Sequence of chain 1.A:
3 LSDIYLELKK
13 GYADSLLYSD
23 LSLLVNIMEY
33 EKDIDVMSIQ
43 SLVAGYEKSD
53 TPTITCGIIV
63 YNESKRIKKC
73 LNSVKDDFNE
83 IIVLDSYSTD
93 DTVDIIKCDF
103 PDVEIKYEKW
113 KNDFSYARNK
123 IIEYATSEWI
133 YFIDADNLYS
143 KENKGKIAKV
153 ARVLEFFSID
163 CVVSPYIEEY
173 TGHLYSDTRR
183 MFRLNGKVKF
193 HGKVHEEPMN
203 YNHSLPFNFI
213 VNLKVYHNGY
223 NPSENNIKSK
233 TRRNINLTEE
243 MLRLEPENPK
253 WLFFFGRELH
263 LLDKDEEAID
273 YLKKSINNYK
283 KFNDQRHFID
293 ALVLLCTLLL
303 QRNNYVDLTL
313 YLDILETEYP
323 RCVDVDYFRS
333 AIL

Binding-site contacts:
Ligand atom N3 contacts residue TYR63 of chain 1.A at 3.4 Å.
Ligand atom O4' contacts residue GLU198 of chain 1.A at 2.5 Å (salt-bridge).
Ligand atom N3 contacts residue TRP112 of chain 1.A at 3.5 Å.
Ligand atom O2B contacts residue MG1 of chain 1.D at 2.2 Å.
Ligand atom O3C contacts residue ALA137 of chain 1.A at 3.0 Å (h-bond).
Ligand atom C3C contacts residue GLU65 of chain 1.A at 3.6 Å.
Ligand atom C6' contacts residue GLU198 of chain 1.A at 3.4 Å.
Ligand atom O3' contacts residue ASP136 of chain 1.A at 2.6 Å (salt-bridge).
Ligand atom O2B contacts residue ASP138 of chain 1.A at 3.4 Å (salt-bridge).
Ligand atom O2A contacts residue MG1 of chain 1.D at 2.1 Å.
Ligand atom O2 contacts residue VAL62 of chain 1.A at 3.3 Å (h-bond).
Ligand atom O4C contacts residue PHE116 of chain 1.A at 3.5 Å.
Ligand atom O2C contacts residue TYR63 of chain 1.A at 3.0 Å (h-bond).
Ligand atom PA contacts residue ARG235 of chain 1.A at 3.6 Å.
Ligand atom O3A contacts residue ARG235 of chain 1.A at 2.4 Å (salt-bridge).
Ligand atom O3' contacts residue ARG120 of chain 1.A at 3.3 Å (salt-bridge).
Ligand atom C2C contacts residue ILE61 of chain 1.A at 3.6 Å (hydrophobic).
Ligand atom O3C contacts residue ILE61 of chain 1.A at 2.7 Å (h-bond).
Ligand atom O2 contacts residue ILE61 of chain 1.A at 3.5 Å.
Ligand atom O4' contacts residue PHE116 of chain 1.A at 3.5 Å.
Ligand atom O2C contacts residue GLU65 of chain 1.A at 2.4 Å (salt-bridge).
Ligand atom O2A contacts residue ASP138 of chain 1.A at 3.0 Å (salt-bridge).
Ligand atom C5C contacts residue ASP136 of chain 1.A at 3.5 Å.
Ligand atom O6' contacts residue HIS197 of chain 1.A at 2.9 Å (h-bond).
Ligand atom C5 contacts residue ARG235 of chain 1.A at 3.5 Å.
Ligand atom C2C contacts residue GLU65 of chain 1.A at 3.2 Å.
Ligand atom O2B contacts residue TYR222 of chain 1.A at 3.5 Å.
Ligand atom O2C contacts residue VAL62 of chain 1.A at 3.4 Å.
Ligand atom O1B contacts residue TYR222 of chain 1.A at 2.4 Å (h-bond).
Ligand atom O6' contacts residue GLU198 of chain 1.A at 2.7 Å (salt-bridge).
Ligand atom C1C contacts residue ILE61 of chain 1.A at 3.3 Å (hydrophobic).
Ligand atom O4 contacts residue TRP112 of chain 1.A at 3.3 Å.
Ligand atom PB contacts residue MG1 of chain 1.D at 3.4 Å.
Ligand atom C3C contacts residue ILE61 of chain 1.A at 3.5 Å (hydrophobic).
Ligand atom O2' contacts residue ASP136 of chain 1.A at 3.4 Å (salt-bridge).
Ligand atom O2B contacts residue HIS219 of chain 1.A at 3.4 Å (h-bond).
Ligand atom PA contacts residue MG1 of chain 1.D at 3.5 Å.
Ligand atom O4' contacts residue ARG120 of chain 1.A at 2.9 Å (salt-bridge).
Ligand atom O1A contacts residue LYS232 of chain 1.A at 3.2 Å.
Ligand atom O4C contacts residue ILE61 of chain 1.A at 3.5 Å.

The small molecule below binds the protein below.
Small molecule (SMILES): O=c1ccn([C@@H]2O[C@H](CO[P](=O)(O)O[P](=O)(O)O[C@H]3O[C@H](CO)[C@@H](O)[C@H](O)[C@H]3O)[C@@H](O)[C@H]2O)c(=O)[nH]1